Binding-site contacts:
Ligand atom O7 contacts residue ASN232 of chain 1.A at 4.3 Å.
Ligand atom C1 contacts residue ASN416 of chain 1.A at 1.5 Å.
Ligand atom C4 contacts residue ASN416 of chain 1.A at 4.2 Å.
Ligand atom N2 contacts residue ASN416 of chain 1.A at 2.9 Å (h-bond).
Ligand atom C7 contacts residue ASN416 of chain 1.A at 3.4 Å.
Ligand atom C7 contacts residue NAG1 of chain 1.J at 4.5 Å.
Ligand atom C2 contacts residue ASN416 of chain 1.A at 2.5 Å.
Ligand atom O7 contacts residue NAG1 of chain 1.J at 4.2 Å.
Ligand atom C8 contacts residue NAG1 of chain 1.J at 3.8 Å.
Ligand atom C5 contacts residue ASN416 of chain 1.A at 3.7 Å.
Ligand atom O5 contacts residue ASN416 of chain 1.A at 2.4 Å (h-bond).
Ligand atom O5 contacts residue PRO261 of chain 1.A at 4.1 Å.
Ligand atom C8 contacts residue SER415 of chain 1.A at 3.8 Å.
Ligand atom C3 contacts residue ASN416 of chain 1.A at 3.8 Å.
Ligand atom C7 contacts residue ASN232 of chain 1.A at 4.4 Å.
Ligand atom C8 contacts residue ASN416 of chain 1.A at 4.1 Å.
Ligand atom O7 contacts residue ASN416 of chain 1.A at 3.7 Å.
Ligand atom C8 contacts residue ASN232 of chain 1.A at 4.2 Å.
Ligand atom C8 contacts residue VAL414 of chain 1.A at 3.4 Å (hydrophobic).
Ligand atom C1 contacts residue PRO261 of chain 1.A at 4.3 Å (hydrophobic).

Sequence of chain 1.A:
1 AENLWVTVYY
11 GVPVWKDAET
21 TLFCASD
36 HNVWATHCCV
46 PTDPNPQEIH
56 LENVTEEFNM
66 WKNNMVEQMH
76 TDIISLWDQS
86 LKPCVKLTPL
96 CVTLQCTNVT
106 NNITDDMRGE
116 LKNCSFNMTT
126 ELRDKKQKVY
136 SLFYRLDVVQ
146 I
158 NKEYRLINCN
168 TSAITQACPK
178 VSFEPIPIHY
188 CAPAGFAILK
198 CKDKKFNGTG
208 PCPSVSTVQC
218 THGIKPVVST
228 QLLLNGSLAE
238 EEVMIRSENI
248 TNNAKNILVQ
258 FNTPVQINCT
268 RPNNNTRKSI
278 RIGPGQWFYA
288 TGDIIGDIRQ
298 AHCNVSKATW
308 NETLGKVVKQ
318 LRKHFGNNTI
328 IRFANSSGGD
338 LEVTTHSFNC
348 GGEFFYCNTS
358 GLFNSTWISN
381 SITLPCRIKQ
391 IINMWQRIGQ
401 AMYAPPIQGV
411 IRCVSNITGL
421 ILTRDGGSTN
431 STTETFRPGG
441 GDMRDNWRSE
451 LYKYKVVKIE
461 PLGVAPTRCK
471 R

The small molecule below binds the protein below.
Small molecule (SMILES): CC(=O)N[C@@H]1[C@@H](O)[C@H](O)[C@@H](CO)O[C@H]1O